Binding-site contacts:
Ligand atom P1 contacts residue THR118 of chain 1.D at 4.0 Å.
Ligand atom C14 contacts residue GLU302 of chain 1.D at 3.0 Å.
Ligand atom C2 contacts residue LEU216 of chain 1.D at 3.6 Å (hydrophobic).
Ligand atom O5 contacts residue THR118 of chain 1.D at 3.4 Å.
Ligand atom C17 contacts residue GLU302 of chain 1.D at 4.0 Å.
Ligand atom C4 contacts residue ASP138 of chain 1.D at 4.0 Å.
Ligand atom N1 contacts residue GLU302 of chain 1.D at 3.0 Å (salt-bridge).
Ligand atom C15 contacts residue GLU302 of chain 1.D at 3.1 Å.
Ligand atom O4 contacts residue TYR43 of chain 1.D at 3.9 Å.
Ligand atom C18 contacts residue GLU302 of chain 1.D at 3.7 Å.
Ligand atom O2 contacts residue LYS303 of chain 1.D at 3.2 Å.
Ligand atom O1 contacts residue LEU114 of chain 1.D at 3.5 Å.
Ligand atom C7 contacts residue LEU306 of chain 1.D at 3.6 Å (hydrophobic).
Ligand atom C20 contacts residue LYS48 of chain 1.D at 2.9 Å.
Ligand atom C18 contacts residue LYS48 of chain 1.D at 4.0 Å.
Ligand atom C19 contacts residue GLU302 of chain 1.D at 3.1 Å.
Ligand atom O6 contacts residue THR118 of chain 1.D at 3.8 Å.
Ligand atom C5 contacts residue TRP219 of chain 1.D at 3.7 Å (hydrophobic).
Ligand atom O4 contacts residue LYS48 of chain 1.D at 2.7 Å (salt-bridge).
Ligand atom C10 contacts residue PHE305 of chain 1.D at 3.9 Å (hydrophobic).
Ligand atom C5 contacts residue LEU287 of chain 1.D at 3.2 Å (hydrophobic).
Ligand atom C4 contacts residue LEU287 of chain 1.D at 3.9 Å (hydrophobic).
Ligand atom O3 contacts residue LYS48 of chain 1.D at 3.8 Å.
Ligand atom O5 contacts residue LYS303 of chain 1.D at 4.0 Å.
Ligand atom C4 contacts residue TRP219 of chain 1.D at 3.3 Å (hydrophobic).
Ligand atom C1 contacts residue TYR211 of chain 1.D at 3.3 Å (hydrophobic).
Ligand atom C9 contacts residue LEU306 of chain 1.D at 3.7 Å (hydrophobic).
Ligand atom C10 contacts residue GLU302 of chain 1.D at 4.0 Å.
Ligand atom P1 contacts residue LYS48 of chain 1.D at 3.9 Å.
Ligand atom O6 contacts residue ARG133 of chain 1.D at 2.5 Å (salt-bridge).
Ligand atom C10 contacts residue LEU306 of chain 1.D at 3.5 Å (hydrophobic).
Ligand atom C16 contacts residue GLN134 of chain 1.D at 3.2 Å.
Ligand atom C8 contacts residue LEU306 of chain 1.D at 3.6 Å (hydrophobic).
Ligand atom O1 contacts residue LEU306 of chain 1.D at 4.0 Å.
Ligand atom C11 contacts residue LEU306 of chain 1.D at 3.8 Å (hydrophobic).
Ligand atom C12 contacts residue LEU306 of chain 1.D at 3.7 Å (hydrophobic).
Ligand atom C3 contacts residue ASP138 of chain 1.D at 3.0 Å.
Ligand atom O6 contacts residue THR122 of chain 1.D at 4.0 Å.
Ligand atom C19 contacts residue LYS303 of chain 1.D at 3.7 Å.
Ligand atom P1 contacts residue ARG133 of chain 1.D at 3.8 Å.

A small-molecule ligand and the protein it binds are described below.
Small molecule (SMILES): CCCCCCc1ccccc1CCCCC(=O)N[C@H](CO)COP(=O)(O)O

Sequence of chain 1.D:
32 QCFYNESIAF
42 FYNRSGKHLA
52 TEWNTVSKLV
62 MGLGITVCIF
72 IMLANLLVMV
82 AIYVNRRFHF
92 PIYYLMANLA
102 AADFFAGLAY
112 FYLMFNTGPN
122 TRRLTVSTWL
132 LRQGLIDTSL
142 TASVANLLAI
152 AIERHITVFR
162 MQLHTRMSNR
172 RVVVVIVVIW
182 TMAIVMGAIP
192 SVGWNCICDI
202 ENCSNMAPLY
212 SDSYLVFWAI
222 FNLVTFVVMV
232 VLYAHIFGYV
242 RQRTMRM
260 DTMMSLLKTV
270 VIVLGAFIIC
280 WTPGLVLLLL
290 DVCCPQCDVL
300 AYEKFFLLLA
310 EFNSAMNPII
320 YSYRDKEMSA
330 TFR